Binding-site contacts:
Ligand atom C6 contacts residue THR120 of chain 6.E at 3.4 Å.
Ligand atom O5 contacts residue PHE119 of chain 6.E at 3.8 Å.
Ligand atom O5 contacts residue SER66 of chain 6.E at 4.4 Å.
Ligand atom C1 contacts residue ASN118 of chain 6.E at 1.4 Å.
Ligand atom N2 contacts residue TYR90 of chain 6.E at 4.4 Å.
Ligand atom C8 contacts residue ASP67 of chain 6.E at 4.0 Å.
Ligand atom C1 contacts residue THR89 of chain 6.E at 4.4 Å.
Ligand atom C6 contacts residue THR89 of chain 6.E at 4.2 Å.
Ligand atom O7 contacts residue ASN118 of chain 6.E at 3.0 Å (h-bond).
Ligand atom O7 contacts residue ASP67 of chain 6.E at 3.5 Å (salt-bridge).
Ligand atom C5 contacts residue PHE119 of chain 6.E at 4.4 Å (hydrophobic).
Ligand atom O5 contacts residue THR89 of chain 6.E at 4.3 Å.
Ligand atom C1 contacts residue SER66 of chain 6.E at 4.5 Å.
Ligand atom C7 contacts residue ASN118 of chain 6.E at 3.1 Å.
Ligand atom O5 contacts residue ASN118 of chain 6.E at 2.3 Å (h-bond).
Ligand atom N2 contacts residue ASN118 of chain 6.E at 2.9 Å (h-bond).
Ligand atom C4 contacts residue ASN118 of chain 6.E at 4.2 Å.
Ligand atom C8 contacts residue TYR90 of chain 6.E at 3.8 Å (hydrophobic).
Ligand atom C5 contacts residue ASN118 of chain 6.E at 3.6 Å.
Ligand atom O7 contacts residue SER66 of chain 6.E at 3.5 Å.
Ligand atom C5 contacts residue THR89 of chain 6.E at 4.2 Å.
Ligand atom C2 contacts residue ASN118 of chain 6.E at 2.5 Å.
Ligand atom C6 contacts residue PHE119 of chain 6.E at 3.8 Å (hydrophobic).
Ligand atom O5 contacts residue THR120 of chain 6.E at 3.4 Å (h-bond).
Ligand atom C5 contacts residue THR120 of chain 6.E at 4.0 Å.
Ligand atom C7 contacts residue ASP67 of chain 6.E at 3.9 Å.
Ligand atom C7 contacts residue TYR90 of chain 6.E at 4.1 Å (hydrophobic).
Ligand atom O6 contacts residue THR120 of chain 6.E at 2.5 Å (h-bond).
Ligand atom O6 contacts residue PHE119 of chain 6.E at 4.0 Å.
Ligand atom C8 contacts residue ASN118 of chain 6.E at 4.4 Å.
Ligand atom C3 contacts residue ASN118 of chain 6.E at 3.8 Å.

This protein binds this small molecule.
Small molecule (SMILES): CC(=O)N[C@@H]1[C@@H](O)[C@H](O)[C@@H](CO)O[C@H]1O

Sequence of chain 6.E:
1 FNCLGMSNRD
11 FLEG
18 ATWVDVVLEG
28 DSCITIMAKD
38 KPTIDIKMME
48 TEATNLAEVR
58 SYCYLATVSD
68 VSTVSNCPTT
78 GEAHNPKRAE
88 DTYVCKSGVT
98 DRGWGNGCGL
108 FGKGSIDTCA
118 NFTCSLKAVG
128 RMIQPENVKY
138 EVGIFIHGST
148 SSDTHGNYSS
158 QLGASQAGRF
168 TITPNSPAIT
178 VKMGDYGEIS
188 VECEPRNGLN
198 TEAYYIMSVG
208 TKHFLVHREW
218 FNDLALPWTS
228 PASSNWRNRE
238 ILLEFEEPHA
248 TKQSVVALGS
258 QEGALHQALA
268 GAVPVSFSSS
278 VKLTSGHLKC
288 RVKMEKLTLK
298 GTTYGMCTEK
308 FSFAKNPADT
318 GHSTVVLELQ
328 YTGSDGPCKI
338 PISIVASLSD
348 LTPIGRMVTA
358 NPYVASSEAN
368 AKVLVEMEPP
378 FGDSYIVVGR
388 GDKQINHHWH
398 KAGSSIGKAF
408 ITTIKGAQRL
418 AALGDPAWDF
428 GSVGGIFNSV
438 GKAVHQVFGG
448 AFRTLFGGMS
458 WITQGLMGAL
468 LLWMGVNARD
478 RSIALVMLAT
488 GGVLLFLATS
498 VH